Binding-site contacts:
Ligand atom N5 contacts residue LEU48 of chain 1.A at 3.2 Å (h-bond).
Ligand atom C26 contacts residue TRP215 of chain 1.A at 3.5 Å (hydrophobic).
Ligand atom C17 contacts residue ILE30 of chain 1.A at 3.8 Å (hydrophobic).
Ligand atom F23 contacts residue LEU109 of chain 1.A at 3.8 Å.
Ligand atom F21 contacts residue SER93 of chain 1.A at 3.5 Å.
Ligand atom C2 contacts residue MET89 of chain 1.A at 3.8 Å (hydrophobic).
Ligand atom F23 contacts residue THR31 of chain 1.A at 3.7 Å.
Ligand atom C29 contacts residue LEU212 of chain 1.A at 3.5 Å (hydrophobic).
Ligand atom F23 contacts residue ILE96 of chain 1.A at 3.4 Å.
Ligand atom O18 contacts residue MET51 of chain 1.A at 3.4 Å.
Ligand atom C14 contacts residue ILE113 of chain 1.A at 3.6 Å (hydrophobic).
Ligand atom C15 contacts residue ILE113 of chain 1.A at 3.7 Å (hydrophobic).
Ligand atom C30 contacts residue LEU212 of chain 1.A at 3.7 Å (hydrophobic).
Ligand atom C27 contacts residue THR49 of chain 1.A at 3.8 Å.
Ligand atom C8 contacts residue TYR130 of chain 1.A at 3.6 Å (hydrophobic).
Ligand atom C25 contacts residue MET126 of chain 1.A at 3.7 Å (hydrophobic).
Ligand atom F23 contacts residue ILE30 of chain 1.A at 3.3 Å.
Ligand atom C20 contacts residue ILE34 of chain 1.A at 3.5 Å (hydrophobic).
Ligand atom C28 contacts residue MET89 of chain 1.A at 3.8 Å (hydrophobic).
Ligand atom N3 contacts residue SER93 of chain 1.A at 3.5 Å (h-bond).
Ligand atom O18 contacts residue MET89 of chain 1.A at 3.8 Å.
Ligand atom N5 contacts residue ALA52 of chain 1.A at 3.8 Å.
Ligand atom C10 contacts residue LEU48 of chain 1.A at 3.4 Å (hydrophobic).
Ligand atom O22 contacts residue SER93 of chain 1.A at 3.3 Å (h-bond).
Ligand atom O16 contacts residue TYR130 of chain 1.A at 3.2 Å (h-bond).
Ligand atom C29 contacts residue TRP215 of chain 1.A at 3.6 Å (hydrophobic).
Ligand atom O22 contacts residue MET89 of chain 1.A at 3.6 Å.
Ligand atom C6 contacts residue SER93 of chain 1.A at 3.2 Å.
Ligand atom C27 contacts residue TRP230 of chain 1.A at 3.9 Å (hydrophobic).
Ligand atom C20 contacts residue ILE30 of chain 1.A at 3.6 Å (hydrophobic).
Ligand atom F21 contacts residue PHE97 of chain 1.A at 3.2 Å.
Ligand atom O18 contacts residue LEU48 of chain 1.A at 3.6 Å.
Ligand atom C31 contacts residue ARG92 of chain 1.A at 3.8 Å.
Ligand atom C27 contacts residue LEU48 of chain 1.A at 3.3 Å (hydrophobic).
Ligand atom C11 contacts residue MET89 of chain 1.A at 3.6 Å (hydrophobic).
Ligand atom C25 contacts residue MET211 of chain 1.A at 3.7 Å (hydrophobic).
Ligand atom F23 contacts residue ILE34 of chain 1.A at 3.7 Å.
Ligand atom F21 contacts residue LEU109 of chain 1.A at 3.6 Å.
Ligand atom C12 contacts residue TYR130 of chain 1.A at 3.7 Å (hydrophobic).
Ligand atom O18 contacts residue ALA52 of chain 1.A at 3.2 Å (h-bond).

Sequence of chain 1.A:
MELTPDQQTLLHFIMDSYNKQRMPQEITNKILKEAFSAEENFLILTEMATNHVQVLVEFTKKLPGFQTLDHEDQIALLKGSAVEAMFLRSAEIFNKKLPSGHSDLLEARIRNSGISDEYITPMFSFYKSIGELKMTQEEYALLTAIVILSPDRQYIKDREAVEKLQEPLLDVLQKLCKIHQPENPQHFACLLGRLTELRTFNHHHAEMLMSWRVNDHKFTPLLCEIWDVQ

A small-molecule ligand and the protein it binds are described below.
Small molecule (SMILES): CCOC(=O)[C@H]1CN(C(=O)c2ccc(F)c(F)c2)CC(C)(C)c2c1[nH]c1ccccc21